The small molecule below binds the protein below.
Small molecule (SMILES): Nc1nc(=O)c2ncn([C@@H]3O[C@H](CO[P](=O)(O)O[C@H]4[C@@H](O)[C@H](n5cnc6c(N)ncnc65)O[C@@H]4CO[P](=O)(O)O[C@H]4[C@@H](O)[C@H](n5ccc(=O)[nH]c5=O)O[C@@H]4CO[P](=O)(O)O[C@H]4[C@@H](O)[C@H](n5cnc6c(=O)nc(N)[nH]c65)O[C@@H]4CO[P](=O)(O)O[C@H]4[C@@H](O)[C@H](n5ccc(=O)[nH]c5=O)O[C@@H]4COP(=O)=O)[C@@H](O[P](=O)(O)OC[C@H]4O[C@@H](n5cnc6c(N)ncnc65)[C@H](O)[C@@H]4O[P](=O)(O)OC[C@H]4O[C@@H](n5ccc(=O)[nH]c5=O)[C@H](O)[C@@H]4O[P](=O)(O)OC[C@H]4O[C@@H](n5cnc6c(N)ncnc65)[C@H](O)[C@@H]4O)[C@H]3O)c2[nH]1

Sequence of chain 1.A:
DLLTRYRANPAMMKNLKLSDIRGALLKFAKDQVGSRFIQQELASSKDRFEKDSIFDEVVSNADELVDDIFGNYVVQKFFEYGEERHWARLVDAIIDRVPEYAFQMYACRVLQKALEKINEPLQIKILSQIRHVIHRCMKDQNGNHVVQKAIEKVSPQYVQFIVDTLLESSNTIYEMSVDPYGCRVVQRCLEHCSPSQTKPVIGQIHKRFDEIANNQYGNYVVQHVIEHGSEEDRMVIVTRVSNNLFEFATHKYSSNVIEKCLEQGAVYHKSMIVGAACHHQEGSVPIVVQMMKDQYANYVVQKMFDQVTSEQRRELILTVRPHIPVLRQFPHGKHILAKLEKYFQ

Binding-site contacts:
Ligand atom N3 contacts residue TYR311 of chain 1.A at 3.2 Å (h-bond).
Ligand atom N3 contacts residue TYR232 of chain 1.A at 3.2 Å (h-bond).
Ligand atom O2 contacts residue ASN84 of chain 1.A at 2.9 Å (h-bond).
Ligand atom C2' contacts residue TYR311 of chain 1.A at 3.2 Å (hydrophobic).
Ligand atom N1 contacts residue GLN199 of chain 1.A at 2.9 Å (h-bond).
Ligand atom C2 contacts residue TYR85 of chain 1.A at 2.9 Å (hydrophobic).
Ligand atom O4 contacts residue LYS351 of chain 1.A at 2.8 Å (salt-bridge).
Ligand atom N3 contacts residue ASN84 of chain 1.A at 3.0 Å (h-bond).
Ligand atom O4 contacts residue GLN88 of chain 1.A at 3.0 Å (h-bond).
Ligand atom N1 contacts residue GLN51 of chain 1.A at 3.0 Å (h-bond).
Ligand atom C6 contacts residue ARG121 of chain 1.A at 3.2 Å.
Ligand atom C5 contacts residue TYR311 of chain 1.A at 3.2 Å (hydrophobic).
Ligand atom C2 contacts residue TYR311 of chain 1.A at 3.0 Å (hydrophobic).
Ligand atom N3 contacts residue ASN310 of chain 1.A at 2.7 Å (h-bond).
Ligand atom N6 contacts residue GLN51 of chain 1.A at 2.8 Å (h-bond).
Ligand atom N7 contacts residue GLN160 of chain 1.A at 2.8 Å (h-bond).
Ligand atom N3 contacts residue ARG196 of chain 1.A at 3.1 Å (salt-bridge).
Ligand atom N1 contacts residue GLU271 of chain 1.A at 2.7 Å (salt-bridge).
Ligand atom N6 contacts residue GLN124 of chain 1.A at 2.8 Å (h-bond).
Ligand atom C8 contacts residue HIS157 of chain 1.A at 3.1 Å.
Ligand atom O3' contacts residue GLN44 of chain 1.A at 3.1 Å (h-bond).
Ligand atom O4' contacts residue HIS344 of chain 1.A at 3.1 Å.
Ligand atom C6 contacts residue TYR311 of chain 1.A at 3.0 Å (hydrophobic).
Ligand atom OP1 contacts residue TYR193 of chain 1.A at 2.6 Å (h-bond).
Ligand atom O2 contacts residue ASN310 of chain 1.A at 3.1 Å (h-bond).
Ligand atom O4 contacts residue GLN235 of chain 1.A at 3.0 Å (h-bond).
Ligand atom O2' contacts residue ARG48 of chain 1.A at 3.0 Å (salt-bridge).
Ligand atom N2 contacts residue SER267 of chain 1.A at 3.0 Å (h-bond).
Ligand atom O5' contacts residue GLN153 of chain 1.A at 3.1 Å (h-bond).
Ligand atom O2 contacts residue TYR85 of chain 1.A at 3.2 Å (h-bond).
Ligand atom C2 contacts residue TYR232 of chain 1.A at 2.9 Å (hydrophobic).
Ligand atom N1 contacts residue TYR85 of chain 1.A at 3.1 Å (h-bond).
Ligand atom N1 contacts residue TYR311 of chain 1.A at 2.9 Å (h-bond).
Ligand atom N2 contacts residue GLU271 of chain 1.A at 2.9 Å (salt-bridge).
Ligand atom N3 contacts residue ASN231 of chain 1.A at 2.9 Å (h-bond).
Ligand atom N3 contacts residue GLN44 of chain 1.A at 3.0 Å (h-bond).
Ligand atom OP1 contacts residue GLN153 of chain 1.A at 3.2 Å (h-bond).
Ligand atom N1 contacts residue TYR232 of chain 1.A at 3.1 Å (h-bond).
Ligand atom N7 contacts residue TYR85 of chain 1.A at 3.2 Å (h-bond).
Ligand atom O2 contacts residue ASN231 of chain 1.A at 3.0 Å (h-bond).